Binding-site contacts:
Ligand atom O7 contacts residue ASN1134 of chain 1.C at 3.4 Å (h-bond).
Ligand atom C5 contacts residue ASN1134 of chain 1.C at 3.6 Å.
Ligand atom N2 contacts residue ASN1134 of chain 1.C at 3.2 Å (h-bond).
Ligand atom C4 contacts residue ASN1134 of chain 1.C at 4.4 Å.
Ligand atom C3 contacts residue ASN1134 of chain 1.C at 4.0 Å.
Ligand atom C1 contacts residue ASN1134 of chain 1.C at 1.6 Å.
Ligand atom O5 contacts residue ASN1134 of chain 1.C at 2.5 Å (h-bond).
Ligand atom C7 contacts residue ASN1134 of chain 1.C at 3.5 Å.
Ligand atom C2 contacts residue ASN1134 of chain 1.C at 2.9 Å.

Sequence of chain 1.C:
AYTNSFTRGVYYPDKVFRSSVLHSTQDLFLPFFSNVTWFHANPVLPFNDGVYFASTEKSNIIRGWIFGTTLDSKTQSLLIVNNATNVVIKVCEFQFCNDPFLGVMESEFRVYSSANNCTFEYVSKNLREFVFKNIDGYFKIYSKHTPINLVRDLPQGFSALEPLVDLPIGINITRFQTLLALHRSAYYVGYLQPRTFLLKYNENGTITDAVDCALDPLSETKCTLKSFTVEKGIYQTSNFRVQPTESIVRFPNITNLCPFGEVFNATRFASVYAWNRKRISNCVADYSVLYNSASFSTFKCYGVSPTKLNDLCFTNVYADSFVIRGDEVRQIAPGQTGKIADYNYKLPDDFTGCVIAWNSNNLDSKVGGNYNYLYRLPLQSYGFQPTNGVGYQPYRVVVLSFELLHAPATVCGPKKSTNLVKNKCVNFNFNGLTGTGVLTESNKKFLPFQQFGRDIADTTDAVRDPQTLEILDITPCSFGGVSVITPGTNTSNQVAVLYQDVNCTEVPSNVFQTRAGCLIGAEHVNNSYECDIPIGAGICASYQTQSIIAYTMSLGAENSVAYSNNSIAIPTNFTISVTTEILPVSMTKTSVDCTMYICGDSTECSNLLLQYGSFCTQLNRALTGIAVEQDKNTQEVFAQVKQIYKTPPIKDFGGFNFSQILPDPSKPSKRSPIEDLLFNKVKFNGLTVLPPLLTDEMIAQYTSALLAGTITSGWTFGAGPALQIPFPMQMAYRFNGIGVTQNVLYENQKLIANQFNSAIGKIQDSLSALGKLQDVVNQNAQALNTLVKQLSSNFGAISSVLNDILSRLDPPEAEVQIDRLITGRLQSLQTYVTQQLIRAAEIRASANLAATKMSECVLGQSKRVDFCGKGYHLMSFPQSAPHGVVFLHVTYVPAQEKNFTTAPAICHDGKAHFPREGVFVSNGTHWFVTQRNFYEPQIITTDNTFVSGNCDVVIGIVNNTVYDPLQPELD

This protein binds this small molecule.
Small molecule (SMILES): CC(=O)N[C@H]1[C@H](O[C@H]2[C@H](O)[C@@H](NC(C)=O)CO[C@@H]2CO)O[C@H](CO)[C@@H](O)[C@@H]1O